Binding-site contacts:
Ligand atom O39 contacts residue LYS55 of chain 1.B at 3.7 Å.
Ligand atom C3 contacts residue PRO44 of chain 1.B at 3.9 Å (hydrophobic).
Ligand atom C2 contacts residue PRO44 of chain 1.B at 4.3 Å (hydrophobic).
Ligand atom C3 contacts residue VAL56 of chain 1.B at 3.4 Å (hydrophobic).
Ligand atom C4 contacts residue VAL56 of chain 1.B at 3.8 Å (hydrophobic).
Ligand atom C2 contacts residue LYS55 of chain 1.B at 3.9 Å.
Ligand atom C3 contacts residue LYS55 of chain 1.B at 4.2 Å.
Ligand atom C5 contacts residue TRP42 of chain 1.B at 4.5 Å (hydrophobic).
Ligand atom C4 contacts residue TRP42 of chain 1.B at 4.1 Å (hydrophobic).
Ligand atom C7 contacts residue LYS55 of chain 1.B at 4.3 Å.
Ligand atom C4 contacts residue ARG57 of chain 1.B at 4.1 Å.
Ligand atom O39 contacts residue PRO44 of chain 1.B at 4.1 Å.

Sequence of chain 1.B:
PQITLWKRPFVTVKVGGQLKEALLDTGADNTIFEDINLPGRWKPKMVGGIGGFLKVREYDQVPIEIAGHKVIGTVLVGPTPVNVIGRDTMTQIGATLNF

This protein binds this small molecule.
Small molecule (SMILES): COc1ccc(S(=O)(=O)N(CC(C)C)C[C@@H](O)[C@H](Cc2ccccc2)NC(=O)O[C@H]2CO[C@H]3O[C@@H]4OCC[C@@H]4[C@H]32)cc1